This small molecule binds to this protein.
Small molecule (SMILES): CC(=O)N[C@@H]1[C@@H](O)[C@H](O)[C@@H](CO)O[C@H]1O

Sequence of chain 1.T:
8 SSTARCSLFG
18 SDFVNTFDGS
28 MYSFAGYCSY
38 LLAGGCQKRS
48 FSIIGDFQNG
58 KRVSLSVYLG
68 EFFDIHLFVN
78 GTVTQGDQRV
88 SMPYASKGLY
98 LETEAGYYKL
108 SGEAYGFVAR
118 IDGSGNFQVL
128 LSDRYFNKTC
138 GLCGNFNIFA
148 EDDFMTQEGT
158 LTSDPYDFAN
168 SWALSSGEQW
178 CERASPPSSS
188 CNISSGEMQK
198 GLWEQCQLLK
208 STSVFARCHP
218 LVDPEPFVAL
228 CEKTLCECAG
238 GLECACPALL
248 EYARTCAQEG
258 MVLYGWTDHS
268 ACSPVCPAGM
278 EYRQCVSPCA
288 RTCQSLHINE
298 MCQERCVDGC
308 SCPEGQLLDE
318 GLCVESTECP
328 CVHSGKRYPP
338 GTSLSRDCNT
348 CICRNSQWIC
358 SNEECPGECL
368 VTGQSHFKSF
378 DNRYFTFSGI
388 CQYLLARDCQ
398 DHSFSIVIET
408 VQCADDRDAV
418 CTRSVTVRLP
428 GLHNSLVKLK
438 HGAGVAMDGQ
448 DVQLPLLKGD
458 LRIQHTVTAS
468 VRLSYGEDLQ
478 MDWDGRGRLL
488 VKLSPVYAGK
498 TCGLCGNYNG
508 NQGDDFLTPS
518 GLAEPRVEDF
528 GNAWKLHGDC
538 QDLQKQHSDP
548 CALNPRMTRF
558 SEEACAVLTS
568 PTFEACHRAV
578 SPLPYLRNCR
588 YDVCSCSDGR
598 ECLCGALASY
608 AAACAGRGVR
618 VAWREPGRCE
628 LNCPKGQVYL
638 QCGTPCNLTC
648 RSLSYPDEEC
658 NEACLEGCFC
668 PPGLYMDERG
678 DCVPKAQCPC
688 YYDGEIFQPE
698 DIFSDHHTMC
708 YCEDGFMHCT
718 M

Binding-site contacts:
Ligand atom C7 contacts residue ASN134 of chain 1.T at 3.1 Å.
Ligand atom C4 contacts residue ASN134 of chain 1.T at 4.2 Å.
Ligand atom C1 contacts residue ASN134 of chain 1.T at 1.4 Å.
Ligand atom O5 contacts residue ASN134 of chain 1.T at 2.4 Å (h-bond).
Ligand atom C3 contacts residue ASN134 of chain 1.T at 3.8 Å.
Ligand atom N2 contacts residue ASN134 of chain 1.T at 2.9 Å (h-bond).
Ligand atom C2 contacts residue ASN134 of chain 1.T at 2.4 Å.
Ligand atom C5 contacts residue ASN134 of chain 1.T at 3.6 Å.
Ligand atom O7 contacts residue ASN134 of chain 1.T at 3.1 Å (h-bond).
Ligand atom C8 contacts residue ASN134 of chain 1.T at 4.2 Å.